A protein and the small-molecule ligand that binds it are described below.
Small molecule (SMILES): CC(=O)N[C@@H]1[C@@H](O)[C@H](O)[C@@H](CO)O[C@H]1O

Binding-site contacts:
Ligand atom C7 contacts residue ASN154 of chain 12.B at 3.3 Å.
Ligand atom C2 contacts residue HIS104 of chain 52.B at 4.4 Å.
Ligand atom N2 contacts residue ASN154 of chain 12.B at 2.9 Å (h-bond).
Ligand atom C8 contacts residue GLU155 of chain 12.B at 3.8 Å.
Ligand atom C2 contacts residue ASN154 of chain 12.B at 2.4 Å.
Ligand atom C1 contacts residue HIS104 of chain 52.B at 3.2 Å.
Ligand atom O5 contacts residue ASN154 of chain 12.B at 2.4 Å (h-bond).
Ligand atom C8 contacts residue ASN154 of chain 12.B at 3.8 Å.
Ligand atom C7 contacts residue GLU155 of chain 12.B at 4.1 Å.
Ligand atom C3 contacts residue ASN154 of chain 12.B at 3.8 Å.
Ligand atom C4 contacts residue ASN154 of chain 12.B at 4.2 Å.
Ligand atom O5 contacts residue HIS104 of chain 52.B at 3.2 Å (h-bond).
Ligand atom O6 contacts residue HIS104 of chain 52.B at 2.9 Å.
Ligand atom C1 contacts residue ASN154 of chain 12.B at 1.4 Å.
Ligand atom C5 contacts residue ASN154 of chain 12.B at 3.7 Å.
Ligand atom O7 contacts residue ASN154 of chain 12.B at 3.1 Å (h-bond).
Ligand atom C6 contacts residue HIS104 of chain 52.B at 3.7 Å.
Ligand atom O7 contacts residue HIS104 of chain 52.B at 4.2 Å.
Ligand atom O7 contacts residue GLU155 of chain 12.B at 3.8 Å.
Ligand atom C5 contacts residue HIS104 of chain 52.B at 3.3 Å.

Sequence of chain 52.B:
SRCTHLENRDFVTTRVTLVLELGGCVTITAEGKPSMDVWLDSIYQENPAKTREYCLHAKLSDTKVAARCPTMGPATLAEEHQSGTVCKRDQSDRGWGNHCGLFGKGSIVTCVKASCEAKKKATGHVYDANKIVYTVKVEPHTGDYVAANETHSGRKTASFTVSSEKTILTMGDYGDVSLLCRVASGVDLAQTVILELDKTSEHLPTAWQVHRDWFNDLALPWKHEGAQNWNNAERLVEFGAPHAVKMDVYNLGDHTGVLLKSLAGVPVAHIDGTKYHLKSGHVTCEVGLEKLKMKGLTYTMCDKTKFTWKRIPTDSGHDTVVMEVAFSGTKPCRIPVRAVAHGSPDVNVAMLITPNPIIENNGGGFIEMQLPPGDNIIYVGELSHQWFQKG

Sequence of chain 12.B:
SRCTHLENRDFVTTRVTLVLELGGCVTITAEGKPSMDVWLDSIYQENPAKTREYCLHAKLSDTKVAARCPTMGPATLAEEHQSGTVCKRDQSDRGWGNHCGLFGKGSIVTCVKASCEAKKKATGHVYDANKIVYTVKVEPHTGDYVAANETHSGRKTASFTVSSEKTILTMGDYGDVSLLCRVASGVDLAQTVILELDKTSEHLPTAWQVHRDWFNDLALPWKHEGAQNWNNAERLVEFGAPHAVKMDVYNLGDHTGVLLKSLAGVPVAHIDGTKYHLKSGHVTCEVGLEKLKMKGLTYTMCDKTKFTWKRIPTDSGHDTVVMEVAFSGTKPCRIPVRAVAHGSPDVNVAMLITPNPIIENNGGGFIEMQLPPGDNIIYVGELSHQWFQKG